Sequence of chain 1.H:
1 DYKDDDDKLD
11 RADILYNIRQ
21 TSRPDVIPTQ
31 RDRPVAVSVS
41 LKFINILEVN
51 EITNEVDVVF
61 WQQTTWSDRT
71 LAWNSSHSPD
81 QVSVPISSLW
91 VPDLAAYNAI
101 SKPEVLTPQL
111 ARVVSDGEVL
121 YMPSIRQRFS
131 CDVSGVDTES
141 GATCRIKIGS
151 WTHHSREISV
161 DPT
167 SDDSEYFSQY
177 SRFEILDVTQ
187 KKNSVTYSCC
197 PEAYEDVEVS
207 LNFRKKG

This protein binds this small molecule.
Small molecule (SMILES): CC(=O)N[C@@H]1[C@@H](O)[C@H](O)[C@@H](CO)O[C@H]1O

Binding-site contacts:
Ligand atom C3 contacts residue ASN74 of chain 1.H at 3.3 Å.
Ligand atom O3 contacts residue ASN74 of chain 1.H at 3.9 Å.
Ligand atom O7 contacts residue ASN74 of chain 1.H at 4.1 Å.
Ligand atom C1 contacts residue ASN74 of chain 1.H at 1.5 Å.
Ligand atom C1 contacts residue SER76 of chain 1.H at 3.8 Å.
Ligand atom C2 contacts residue ASN74 of chain 1.H at 2.2 Å.
Ligand atom O6 contacts residue HIS77 of chain 1.H at 4.5 Å.
Ligand atom C8 contacts residue ASN74 of chain 1.H at 4.1 Å.
Ligand atom C4 contacts residue ASN74 of chain 1.H at 3.6 Å.
Ligand atom C6 contacts residue HIS77 of chain 1.H at 4.0 Å.
Ligand atom O5 contacts residue ASN74 of chain 1.H at 2.3 Å (h-bond).
Ligand atom O5 contacts residue SER76 of chain 1.H at 3.7 Å.
Ligand atom C7 contacts residue ASN74 of chain 1.H at 3.6 Å.
Ligand atom N2 contacts residue ASN74 of chain 1.H at 3.3 Å (h-bond).
Ligand atom C5 contacts residue ASN74 of chain 1.H at 3.5 Å.